Sequence of chain 1.D:
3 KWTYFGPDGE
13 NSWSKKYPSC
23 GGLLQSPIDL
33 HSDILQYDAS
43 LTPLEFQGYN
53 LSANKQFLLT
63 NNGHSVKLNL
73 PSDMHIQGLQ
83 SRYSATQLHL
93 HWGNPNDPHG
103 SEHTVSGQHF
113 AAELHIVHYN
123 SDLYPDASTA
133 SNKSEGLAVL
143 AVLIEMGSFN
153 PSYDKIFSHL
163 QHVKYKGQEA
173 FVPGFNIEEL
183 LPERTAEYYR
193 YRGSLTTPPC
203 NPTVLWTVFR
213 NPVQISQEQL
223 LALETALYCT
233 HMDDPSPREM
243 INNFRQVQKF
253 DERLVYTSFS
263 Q

A small-molecule ligand and the protein it binds are described below.
Small molecule (SMILES): CC(C)(C)c1cc(C(C)(C)C)cc(S(N)(=O)=O)c1

Binding-site contacts:
Ligand atom C6 contacts residue LEU197 of chain 1.D at 3.9 Å (hydrophobic).
Ligand atom O9 contacts residue TRP208 of chain 1.D at 4.0 Å.
Ligand atom S7 contacts residue HIS91 of chain 1.D at 3.7 Å.
Ligand atom N8 contacts residue GLU104 of chain 1.D at 3.9 Å.
Ligand atom C18 contacts residue GLN89 of chain 1.D at 2.6 Å.
Ligand atom O9 contacts residue LEU197 of chain 1.D at 3.1 Å.
Ligand atom C1 contacts residue GLN89 of chain 1.D at 3.4 Å.
Ligand atom N8 contacts residue HIS91 of chain 1.D at 3.3 Å (h-bond).
Ligand atom C14 contacts residue THR199 of chain 1.D at 3.9 Å.
Ligand atom C4 contacts residue HIS91 of chain 1.D at 3.8 Å.
Ligand atom O10 contacts residue ZN1 of chain 1.O at 2.9 Å.
Ligand atom O10 contacts residue VAL119 of chain 1.D at 3.9 Å.
Ligand atom C3 contacts residue GLN89 of chain 1.D at 3.5 Å.
Ligand atom C5 contacts residue THR199 of chain 1.D at 3.3 Å.
Ligand atom C14 contacts residue ASN64 of chain 1.D at 4.0 Å.
Ligand atom N8 contacts residue THR198 of chain 1.D at 2.7 Å (h-bond).
Ligand atom N8 contacts residue HIS93 of chain 1.D at 3.1 Å (h-bond).
Ligand atom C12 contacts residue ASN64 of chain 1.D at 3.2 Å.
Ligand atom C13 contacts residue THR199 of chain 1.D at 3.8 Å.
Ligand atom O10 contacts residue HIS117 of chain 1.D at 3.4 Å (h-bond).
Ligand atom N8 contacts residue HIS117 of chain 1.D at 3.5 Å (h-bond).
Ligand atom C4 contacts residue THR199 of chain 1.D at 3.6 Å.
Ligand atom C6 contacts residue THR199 of chain 1.D at 3.7 Å.
Ligand atom S7 contacts residue ZN1 of chain 1.O at 3.0 Å.
Ligand atom C13 contacts residue HIS91 of chain 1.D at 3.9 Å.
Ligand atom C6 contacts residue ZN1 of chain 1.O at 3.9 Å.
Ligand atom C16 contacts residue LEU139 of chain 1.D at 4.0 Å (hydrophobic).
Ligand atom C5 contacts residue ZN1 of chain 1.O at 3.8 Å.
Ligand atom C15 contacts residue GLN89 of chain 1.D at 3.5 Å.
Ligand atom N8 contacts residue ZN1 of chain 1.O at 1.9 Å.
Ligand atom C6 contacts residue HIS91 of chain 1.D at 3.4 Å.
Ligand atom C5 contacts residue HIS91 of chain 1.D at 3.3 Å.
Ligand atom C2 contacts residue LEU197 of chain 1.D at 3.2 Å (hydrophobic).
Ligand atom C2 contacts residue GLN89 of chain 1.D at 4.0 Å.
Ligand atom C13 contacts residue SER67 of chain 1.D at 3.9 Å.
Ligand atom C1 contacts residue LEU197 of chain 1.D at 4.0 Å (hydrophobic).
Ligand atom O10 contacts residue HIS91 of chain 1.D at 3.2 Å.
Ligand atom S7 contacts residue THR198 of chain 1.D at 3.8 Å.
Ligand atom C16 contacts residue LEU197 of chain 1.D at 3.7 Å (hydrophobic).
Ligand atom O9 contacts residue THR198 of chain 1.D at 2.8 Å (h-bond).